A protein and the small-molecule ligand that binds it are described below.
Small molecule (SMILES): CC(=O)N[C@H]1[C@H]([C@H](O)[C@H](O)CO)O[C@@](OC[C@H]2O[C@@H](O)[C@H](O)[C@@H](O)[C@H]2O)(C(=O)O)C[C@@H]1O

Sequence of chain 3.B:
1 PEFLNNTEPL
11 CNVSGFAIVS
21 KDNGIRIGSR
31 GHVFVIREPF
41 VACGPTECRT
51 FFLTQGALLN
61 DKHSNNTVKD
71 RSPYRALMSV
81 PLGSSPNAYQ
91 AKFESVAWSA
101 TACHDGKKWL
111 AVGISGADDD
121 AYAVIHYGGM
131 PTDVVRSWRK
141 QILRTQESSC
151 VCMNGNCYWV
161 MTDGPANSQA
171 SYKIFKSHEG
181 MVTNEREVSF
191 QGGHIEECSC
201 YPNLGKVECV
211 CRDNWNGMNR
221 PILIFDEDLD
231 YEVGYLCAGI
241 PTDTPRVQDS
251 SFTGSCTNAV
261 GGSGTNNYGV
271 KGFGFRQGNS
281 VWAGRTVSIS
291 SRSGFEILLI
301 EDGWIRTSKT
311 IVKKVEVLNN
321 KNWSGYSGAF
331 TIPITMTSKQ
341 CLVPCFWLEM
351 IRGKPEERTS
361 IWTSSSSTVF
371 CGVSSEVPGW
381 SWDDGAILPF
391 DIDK

Binding-site contacts:
Ligand atom N5 contacts residue ASN320 of chain 3.B at 3.1 Å (h-bond).
Ligand atom C4 contacts residue SER293 of chain 3.B at 4.0 Å.
Ligand atom C10 contacts residue TRP323 of chain 3.B at 4.0 Å (hydrophobic).
Ligand atom C10 contacts residue LYS321 of chain 3.B at 4.3 Å.
Ligand atom C11 contacts residue ASN320 of chain 3.B at 3.7 Å.
Ligand atom O10 contacts residue TRP323 of chain 3.B at 4.1 Å.
Ligand atom O4 contacts residue SER293 of chain 3.B at 4.4 Å.
Ligand atom C5 contacts residue SER293 of chain 3.B at 3.9 Å.
Ligand atom C11 contacts residue SER293 of chain 3.B at 3.4 Å.
Ligand atom C9 contacts residue TRP323 of chain 3.B at 4.0 Å (hydrophobic).
Ligand atom C11 contacts residue LYS321 of chain 3.B at 3.6 Å.
Ligand atom C11 contacts residue ASN322 of chain 3.B at 3.7 Å.
Ligand atom O8 contacts residue SER291 of chain 3.B at 2.7 Å (h-bond).
Ligand atom C10 contacts residue SER293 of chain 3.B at 3.6 Å.
Ligand atom C8 contacts residue SER291 of chain 3.B at 3.7 Å.
Ligand atom O1B contacts residue SER288 of chain 3.B at 3.7 Å.
Ligand atom C11 contacts residue TRP323 of chain 3.B at 3.6 Å (hydrophobic).
Ligand atom C4 contacts residue ASN320 of chain 3.B at 3.3 Å.
Ligand atom O1B contacts residue ASN320 of chain 3.B at 3.0 Å (h-bond).
Ligand atom C7 contacts residue SER291 of chain 3.B at 3.9 Å.
Ligand atom C6 contacts residue SER291 of chain 3.B at 4.0 Å.
Ligand atom C3 contacts residue ASN320 of chain 3.B at 3.8 Å.
Ligand atom O9 contacts residue SER291 of chain 3.B at 4.3 Å.
Ligand atom C10 contacts residue ASN320 of chain 3.B at 3.6 Å.
Ligand atom N5 contacts residue SER293 of chain 3.B at 2.9 Å (h-bond).
Ligand atom C9 contacts residue SER291 of chain 3.B at 4.0 Å.
Ligand atom O1A contacts residue SER288 of chain 3.B at 2.5 Å (h-bond).
Ligand atom O8 contacts residue SER288 of chain 3.B at 4.2 Å.
Ligand atom O1A contacts residue SER290 of chain 3.B at 3.8 Å.
Ligand atom O7 contacts residue TRP323 of chain 3.B at 4.1 Å.
Ligand atom C9 contacts residue GLU356 of chain 3.B at 3.7 Å.
Ligand atom O1A contacts residue SER291 of chain 3.B at 3.7 Å.
Ligand atom O4 contacts residue ASN320 of chain 3.B at 2.7 Å (h-bond).
Ligand atom O9 contacts residue GLU356 of chain 3.B at 4.1 Å.
Ligand atom C1 contacts residue ASN320 of chain 3.B at 4.0 Å.
Ligand atom O8 contacts residue SER290 of chain 3.B at 3.9 Å.
Ligand atom C7 contacts residue TRP323 of chain 3.B at 3.8 Å (hydrophobic).
Ligand atom C5 contacts residue ASN320 of chain 3.B at 3.8 Å.
Ligand atom C1 contacts residue SER288 of chain 3.B at 3.5 Å.
Ligand atom O4 contacts residue LYS321 of chain 3.B at 4.4 Å.